Binding-site contacts:
Ligand atom C4 contacts residue ASN139 of chain 1.D at 4.3 Å.
Ligand atom O5 contacts residue ASN139 of chain 1.D at 2.4 Å (h-bond).
Ligand atom C8 contacts residue TYR67 of chain 1.B at 4.0 Å (hydrophobic).
Ligand atom C2 contacts residue ASN139 of chain 1.D at 2.5 Å.
Ligand atom N2 contacts residue ASN139 of chain 1.D at 2.9 Å (h-bond).
Ligand atom C3 contacts residue ASN139 of chain 1.D at 3.8 Å.
Ligand atom C6 contacts residue ASN139 of chain 1.D at 4.3 Å.
Ligand atom C1 contacts residue ASN139 of chain 1.D at 1.4 Å.
Ligand atom O7 contacts residue ASN139 of chain 1.D at 4.1 Å.
Ligand atom C5 contacts residue ASN139 of chain 1.D at 3.7 Å.
Ligand atom C7 contacts residue ASN139 of chain 1.D at 3.7 Å.

A protein and the small-molecule ligand that binds it are described below.
Small molecule (SMILES): CC(=O)N[C@@H]1[C@@H](O)[C@H](O)[C@@H](CO)O[C@H]1O

Sequence of chain 1.D:
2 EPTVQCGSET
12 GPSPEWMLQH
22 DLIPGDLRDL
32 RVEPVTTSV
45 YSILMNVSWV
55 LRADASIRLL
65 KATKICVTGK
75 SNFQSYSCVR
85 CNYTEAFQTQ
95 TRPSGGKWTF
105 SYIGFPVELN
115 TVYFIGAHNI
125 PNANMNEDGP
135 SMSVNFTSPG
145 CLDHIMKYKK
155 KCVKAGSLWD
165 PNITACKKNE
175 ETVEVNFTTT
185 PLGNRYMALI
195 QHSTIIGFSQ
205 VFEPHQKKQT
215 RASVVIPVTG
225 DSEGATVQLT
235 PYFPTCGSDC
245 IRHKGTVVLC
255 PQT

Sequence of chain 1.B:
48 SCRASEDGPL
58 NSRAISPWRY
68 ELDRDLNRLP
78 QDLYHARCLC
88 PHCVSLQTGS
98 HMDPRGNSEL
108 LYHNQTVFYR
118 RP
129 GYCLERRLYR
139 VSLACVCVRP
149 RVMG